A small-molecule ligand and the protein it binds are described below.
Small molecule (SMILES): CC(=O)N[C@@H]1[C@@H](O)[C@H](O)[C@@H](CO)O[C@H]1O

Sequence of chain 1.A:
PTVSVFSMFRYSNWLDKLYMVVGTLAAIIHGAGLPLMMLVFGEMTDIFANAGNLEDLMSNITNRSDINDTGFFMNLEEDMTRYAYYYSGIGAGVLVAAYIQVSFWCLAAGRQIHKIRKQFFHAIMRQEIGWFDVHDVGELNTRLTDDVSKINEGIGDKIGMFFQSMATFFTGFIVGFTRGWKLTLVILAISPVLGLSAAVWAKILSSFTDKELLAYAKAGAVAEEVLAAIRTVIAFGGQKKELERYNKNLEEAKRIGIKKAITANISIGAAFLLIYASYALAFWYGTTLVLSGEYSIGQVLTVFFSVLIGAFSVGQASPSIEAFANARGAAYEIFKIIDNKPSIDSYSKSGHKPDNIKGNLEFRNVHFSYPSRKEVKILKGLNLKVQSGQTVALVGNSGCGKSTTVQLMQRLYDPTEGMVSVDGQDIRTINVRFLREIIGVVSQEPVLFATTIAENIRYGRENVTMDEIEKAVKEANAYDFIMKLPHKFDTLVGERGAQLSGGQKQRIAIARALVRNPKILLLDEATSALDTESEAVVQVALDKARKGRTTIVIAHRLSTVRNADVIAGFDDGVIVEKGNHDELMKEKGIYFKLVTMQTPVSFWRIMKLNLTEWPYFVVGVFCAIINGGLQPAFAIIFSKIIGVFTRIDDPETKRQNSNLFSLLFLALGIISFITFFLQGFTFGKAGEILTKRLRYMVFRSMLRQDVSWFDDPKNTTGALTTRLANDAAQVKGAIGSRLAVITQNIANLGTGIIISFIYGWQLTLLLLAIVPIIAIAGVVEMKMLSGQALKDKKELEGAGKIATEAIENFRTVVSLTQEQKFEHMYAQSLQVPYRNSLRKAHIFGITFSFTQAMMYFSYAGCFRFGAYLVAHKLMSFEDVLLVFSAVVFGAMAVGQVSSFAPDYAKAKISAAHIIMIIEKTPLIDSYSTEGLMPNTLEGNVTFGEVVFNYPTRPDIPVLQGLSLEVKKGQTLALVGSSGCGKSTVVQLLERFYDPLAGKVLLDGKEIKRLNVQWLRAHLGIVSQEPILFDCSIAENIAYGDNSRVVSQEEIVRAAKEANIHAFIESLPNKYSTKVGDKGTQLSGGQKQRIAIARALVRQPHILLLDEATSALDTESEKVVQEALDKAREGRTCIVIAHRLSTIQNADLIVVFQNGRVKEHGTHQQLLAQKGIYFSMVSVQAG

Binding-site contacts:
Ligand atom O5 contacts residue ASN94 of chain 1.A at 2.4 Å (h-bond).
Ligand atom C4 contacts residue ASN94 of chain 1.A at 4.3 Å.
Ligand atom C1 contacts residue ASN94 of chain 1.A at 1.4 Å.
Ligand atom N2 contacts residue ASN94 of chain 1.A at 3.2 Å (h-bond).
Ligand atom O7 contacts residue ASN94 of chain 1.A at 3.6 Å (h-bond).
Ligand atom C2 contacts residue ASN94 of chain 1.A at 2.7 Å.
Ligand atom C7 contacts residue ASN94 of chain 1.A at 3.6 Å.
Ligand atom C5 contacts residue ASN94 of chain 1.A at 3.6 Å.
Ligand atom C3 contacts residue ASN94 of chain 1.A at 3.8 Å.